Binding-site contacts:
Ligand atom O6 contacts residue ASP465 of chain 1.C at 3.8 Å.
Ligand atom O6 contacts residue ASN464 of chain 1.C at 3.4 Å (h-bond).
Ligand atom C4 contacts residue ASN464 of chain 1.C at 4.3 Å.
Ligand atom O7 contacts residue ASN464 of chain 1.C at 3.6 Å.
Ligand atom C7 contacts residue ASN464 of chain 1.C at 3.4 Å.
Ligand atom C5 contacts residue ASN464 of chain 1.C at 3.7 Å.
Ligand atom C2 contacts residue ASN464 of chain 1.C at 2.5 Å.
Ligand atom O5 contacts residue ASN464 of chain 1.C at 2.4 Å (h-bond).
Ligand atom C3 contacts residue ASN464 of chain 1.C at 3.8 Å.
Ligand atom N2 contacts residue ASN464 of chain 1.C at 2.9 Å (h-bond).
Ligand atom C6 contacts residue ASN464 of chain 1.C at 4.3 Å.
Ligand atom C1 contacts residue ASN464 of chain 1.C at 1.4 Å.

Sequence of chain 1.C:
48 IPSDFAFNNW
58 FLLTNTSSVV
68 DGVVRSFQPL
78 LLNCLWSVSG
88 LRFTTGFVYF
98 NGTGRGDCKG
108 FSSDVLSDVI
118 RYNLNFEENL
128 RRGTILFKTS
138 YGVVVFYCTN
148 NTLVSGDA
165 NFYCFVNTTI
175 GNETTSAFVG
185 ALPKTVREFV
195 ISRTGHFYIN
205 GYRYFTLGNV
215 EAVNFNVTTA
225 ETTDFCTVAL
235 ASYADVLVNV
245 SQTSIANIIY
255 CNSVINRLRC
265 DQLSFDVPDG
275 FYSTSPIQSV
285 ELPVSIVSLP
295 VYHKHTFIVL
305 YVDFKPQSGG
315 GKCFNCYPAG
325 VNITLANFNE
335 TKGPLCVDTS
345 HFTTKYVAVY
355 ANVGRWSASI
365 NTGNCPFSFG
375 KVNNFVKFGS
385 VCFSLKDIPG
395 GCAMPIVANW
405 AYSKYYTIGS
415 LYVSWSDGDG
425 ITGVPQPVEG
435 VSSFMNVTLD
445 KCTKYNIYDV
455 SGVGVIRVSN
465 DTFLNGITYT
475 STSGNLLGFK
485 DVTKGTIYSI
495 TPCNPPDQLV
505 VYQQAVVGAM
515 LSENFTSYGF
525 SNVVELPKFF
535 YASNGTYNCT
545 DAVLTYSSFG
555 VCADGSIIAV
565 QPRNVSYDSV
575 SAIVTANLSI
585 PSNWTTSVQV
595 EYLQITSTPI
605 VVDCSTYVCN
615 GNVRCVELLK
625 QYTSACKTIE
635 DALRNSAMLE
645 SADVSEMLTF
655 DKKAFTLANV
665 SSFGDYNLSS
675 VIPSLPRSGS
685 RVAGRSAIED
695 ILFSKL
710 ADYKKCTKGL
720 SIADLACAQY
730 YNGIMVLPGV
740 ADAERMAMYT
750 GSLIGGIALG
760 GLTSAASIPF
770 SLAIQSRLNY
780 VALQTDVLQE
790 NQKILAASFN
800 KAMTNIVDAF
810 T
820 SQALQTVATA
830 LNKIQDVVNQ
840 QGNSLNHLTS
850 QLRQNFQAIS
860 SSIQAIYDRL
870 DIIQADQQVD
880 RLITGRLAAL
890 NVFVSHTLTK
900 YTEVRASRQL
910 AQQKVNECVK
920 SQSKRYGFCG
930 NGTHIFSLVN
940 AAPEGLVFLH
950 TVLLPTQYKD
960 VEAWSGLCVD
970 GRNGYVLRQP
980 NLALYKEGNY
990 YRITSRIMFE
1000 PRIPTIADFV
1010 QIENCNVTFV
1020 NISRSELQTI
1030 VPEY

The protein below binds the small molecule below.
Small molecule (SMILES): CC(=O)N[C@@H]1[C@@H](O)[C@H](O)[C@@H](CO)O[C@H]1O